Sequence of chain 1.A:
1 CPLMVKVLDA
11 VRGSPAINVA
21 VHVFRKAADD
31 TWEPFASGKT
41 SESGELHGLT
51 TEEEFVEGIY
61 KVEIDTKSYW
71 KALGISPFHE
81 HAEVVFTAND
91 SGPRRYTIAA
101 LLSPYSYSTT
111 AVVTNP

Binding-site contacts:
Ligand atom CAS contacts residue LYS6 of chain 1.A at 3.7 Å.
Ligand atom CAG contacts residue AGI1 of chain 2.C at 0.1 Å.
Ligand atom CAI contacts residue AGI1 of chain 2.C at 0.6 Å.
Ligand atom CAT contacts residue LYS6 of chain 1.A at 3.4 Å.
Ligand atom CAK contacts residue AGI1 of chain 2.C at 0.4 Å.
Ligand atom CAR contacts residue LYS6 of chain 2.A at 3.8 Å.
Ligand atom OAA contacts residue AGI1 of chain 2.C at 0.4 Å.
Ligand atom CAO contacts residue LYS6 of chain 2.A at 2.8 Å.
Ligand atom CAE contacts residue AGI1 of chain 2.C at 0.0 Å.
Ligand atom CAT contacts residue AGI1 of chain 2.C at 0.4 Å.
Ligand atom CAP contacts residue AGI1 of chain 2.C at 0.1 Å.
Ligand atom CAH contacts residue AGI1 of chain 2.C at 0.1 Å.
Ligand atom CAN contacts residue LYS6 of chain 2.A at 3.8 Å.
Ligand atom CAR contacts residue AGI1 of chain 2.C at 0.4 Å.
Ligand atom OAD contacts residue LYS6 of chain 2.A at 2.9 Å.
Ligand atom CAF contacts residue LEU101 of chain 1.A at 3.8 Å (hydrophobic).
Ligand atom OAB contacts residue LEU101 of chain 2.A at 3.7 Å.
Ligand atom CAN contacts residue AGI1 of chain 2.C at 0.8 Å.
Ligand atom OAB contacts residue AGI1 of chain 2.C at 0.0 Å (h-bond).
Ligand atom CAJ contacts residue AGI1 of chain 2.C at 0.2 Å.
Ligand atom OAC contacts residue LYS6 of chain 1.A at 3.7 Å.
Ligand atom CAK contacts residue LYS6 of chain 1.A at 3.5 Å.
Ligand atom OAD contacts residue AGI1 of chain 2.C at 0.6 Å.
Ligand atom OAD contacts residue LYS6 of chain 1.A at 3.5 Å.
Ligand atom OAL contacts residue AGI1 of chain 2.C at 0.2 Å.
Ligand atom OAC contacts residue AGI1 of chain 2.C at 1.8 Å (h-bond).
Ligand atom CAN contacts residue LYS6 of chain 1.A at 3.1 Å.
Ligand atom CAJ contacts residue ALA99 of chain 1.A at 3.8 Å (hydrophobic).
Ligand atom CAF contacts residue AGI1 of chain 2.C at 0.0 Å.
Ligand atom OAA contacts residue LYS6 of chain 2.A at 3.8 Å.
Ligand atom CAO contacts residue AGI1 of chain 2.C at 0.5 Å.
Ligand atom CAM contacts residue AGI1 of chain 2.C at 0.0 Å.
Ligand atom OAB contacts residue LEU101 of chain 1.A at 3.7 Å.
Ligand atom CAI contacts residue LYS6 of chain 2.A at 3.2 Å.
Ligand atom CAO contacts residue LYS6 of chain 1.A at 3.0 Å.
Ligand atom CAI contacts residue LYS6 of chain 1.A at 2.8 Å.
Ligand atom CAE contacts residue LEU101 of chain 2.A at 3.7 Å (hydrophobic).
Ligand atom CAQ contacts residue AGI1 of chain 2.C at 0.1 Å.
Ligand atom CAS contacts residue AGI1 of chain 2.C at 0.4 Å.
Ligand atom CAT contacts residue LYS6 of chain 2.A at 3.3 Å.

The protein below binds the small molecule below.
Small molecule (SMILES): O=c1cc(-c2ccc(O)cc2)oc2cc(O)cc(O)c12

Sequence of chain 2.A:
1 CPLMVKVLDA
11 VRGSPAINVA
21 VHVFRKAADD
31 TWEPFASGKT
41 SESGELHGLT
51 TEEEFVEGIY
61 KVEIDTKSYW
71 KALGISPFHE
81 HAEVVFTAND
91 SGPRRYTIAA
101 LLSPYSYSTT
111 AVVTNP